The small molecule below binds the protein below.
Small molecule (SMILES): CC(=O)N[C@H]1[C@H](O[C@H]2[C@H](O)[C@@H](NC(C)=O)CO[C@@H]2CO)O[C@H](CO)[C@@H](O[C@@H]2O[C@H](CO)[C@@H](O)[C@H](O)[C@@H]2O)[C@@H]1O

Binding-site contacts:
Ligand atom C8 contacts residue LYS115 of chain 1.A at 4.4 Å.
Ligand atom C4 contacts residue ASN119 of chain 1.A at 4.2 Å.
Ligand atom C1 contacts residue ASN119 of chain 1.A at 1.4 Å.
Ligand atom C8 contacts residue ASN119 of chain 1.A at 3.8 Å.
Ligand atom N2 contacts residue ASN119 of chain 1.A at 3.1 Å (h-bond).
Ligand atom C8 contacts residue GLU116 of chain 1.A at 3.3 Å.
Ligand atom O7 contacts residue ASN119 of chain 1.A at 3.6 Å.
Ligand atom C7 contacts residue ASN119 of chain 1.A at 3.4 Å.
Ligand atom O7 contacts residue LYS115 of chain 1.A at 3.9 Å.
Ligand atom C3 contacts residue ASN119 of chain 1.A at 3.8 Å.
Ligand atom O5 contacts residue ASN119 of chain 1.A at 2.3 Å (h-bond).
Ligand atom C2 contacts residue ASN119 of chain 1.A at 2.5 Å.
Ligand atom C5 contacts residue ASN119 of chain 1.A at 3.6 Å.

Sequence of chain 1.A:
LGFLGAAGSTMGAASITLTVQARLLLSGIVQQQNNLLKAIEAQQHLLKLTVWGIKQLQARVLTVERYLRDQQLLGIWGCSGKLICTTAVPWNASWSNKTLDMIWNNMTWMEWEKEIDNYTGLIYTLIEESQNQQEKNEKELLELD